Sequence of chain 1.I:
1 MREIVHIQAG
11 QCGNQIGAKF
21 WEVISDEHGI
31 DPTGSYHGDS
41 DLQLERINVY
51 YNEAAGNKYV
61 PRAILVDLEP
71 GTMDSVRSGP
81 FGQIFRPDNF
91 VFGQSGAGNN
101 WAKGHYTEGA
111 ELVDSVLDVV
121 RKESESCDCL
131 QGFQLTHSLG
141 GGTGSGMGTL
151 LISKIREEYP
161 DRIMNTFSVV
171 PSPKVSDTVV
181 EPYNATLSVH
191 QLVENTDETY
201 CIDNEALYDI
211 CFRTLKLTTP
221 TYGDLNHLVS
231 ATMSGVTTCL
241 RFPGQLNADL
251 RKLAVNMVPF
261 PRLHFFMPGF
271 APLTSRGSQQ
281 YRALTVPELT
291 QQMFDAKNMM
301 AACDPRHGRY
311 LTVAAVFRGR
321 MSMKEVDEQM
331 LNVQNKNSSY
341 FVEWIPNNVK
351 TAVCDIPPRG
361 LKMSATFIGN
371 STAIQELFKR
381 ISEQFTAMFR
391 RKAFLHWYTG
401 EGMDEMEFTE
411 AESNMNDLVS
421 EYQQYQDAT

Binding-site contacts:
Ligand atom O4' contacts residue CYS12 of chain 1.I at 3.3 Å.
Ligand atom O1A contacts residue GLN11 of chain 1.I at 2.6 Å (h-bond).
Ligand atom O3A contacts residue GLY141 of chain 1.I at 3.3 Å.
Ligand atom C6 contacts residue TYR222 of chain 1.I at 3.4 Å (hydrophobic).
Ligand atom C4 contacts residue CYS12 of chain 1.I at 3.5 Å (hydrophobic).
Ligand atom N1 contacts residue ASN226 of chain 1.I at 3.0 Å (h-bond).
Ligand atom O2B contacts residue THR143 of chain 1.I at 2.9 Å (h-bond).
Ligand atom O1A contacts residue CYS12 of chain 1.I at 2.9 Å (h-bond).
Ligand atom C3' contacts residue ASP177 of chain 1.I at 3.4 Å.
Ligand atom O2' contacts residue ASP177 of chain 1.I at 3.6 Å.
Ligand atom N3 contacts residue ASN204 of chain 1.I at 3.1 Å (h-bond).
Ligand atom PB contacts residue GLY142 of chain 1.I at 3.6 Å.
Ligand atom C2 contacts residue ASN204 of chain 1.I at 3.5 Å.
Ligand atom PB contacts residue THR143 of chain 1.I at 3.6 Å.
Ligand atom PB contacts residue GLY141 of chain 1.I at 3.8 Å.
Ligand atom O2B contacts residue GLY142 of chain 1.I at 2.4 Å (h-bond).
Ligand atom O2G contacts residue ALA97 of chain 1.I at 3.3 Å.
Ligand atom O1B contacts residue GLY144 of chain 1.I at 2.8 Å (h-bond).
Ligand atom C2 contacts residue ASN226 of chain 1.I at 3.6 Å.
Ligand atom O1B contacts residue THR143 of chain 1.I at 3.2 Å (h-bond).
Ligand atom O2B contacts residue GLY141 of chain 1.I at 3.2 Å.
Ligand atom S1G contacts residue GLN11 of chain 1.I at 3.4 Å (h-bond).
Ligand atom S1G contacts residue GLU69 of chain 1.I at 3.6 Å (salt-bridge).
Ligand atom O2G contacts residue GLU254 of chain 1.D at 3.8 Å.
Ligand atom O2A contacts residue GLN11 of chain 1.I at 3.3 Å.
Ligand atom C6 contacts residue ASN226 of chain 1.I at 3.7 Å.
Ligand atom O3G contacts residue GLU254 of chain 1.D at 2.7 Å (salt-bridge).
Ligand atom O6 contacts residue TYR222 of chain 1.I at 3.2 Å.
Ligand atom O6 contacts residue GLN15 of chain 1.I at 3.2 Å (h-bond).
Ligand atom N1 contacts residue TYR222 of chain 1.I at 3.7 Å.
Ligand atom O1A contacts residue GLY10 of chain 1.I at 3.4 Å.
Ligand atom O4' contacts residue SER138 of chain 1.I at 3.6 Å.
Ligand atom C2 contacts residue CYS12 of chain 1.I at 3.7 Å (hydrophobic).
Ligand atom N2 contacts residue ASN204 of chain 1.I at 2.9 Å (h-bond).
Ligand atom PG contacts residue GLU254 of chain 1.D at 3.7 Å.
Ligand atom O1B contacts residue GLY10 of chain 1.I at 3.4 Å.
Ligand atom O6 contacts residue ASN226 of chain 1.I at 3.1 Å (h-bond).
Ligand atom N2 contacts residue ASN226 of chain 1.I at 3.3 Å (h-bond).
Ligand atom O5' contacts residue CYS12 of chain 1.I at 3.6 Å.
Ligand atom N3 contacts residue CYS12 of chain 1.I at 3.3 Å (h-bond).

Sequence of chain 1.D:
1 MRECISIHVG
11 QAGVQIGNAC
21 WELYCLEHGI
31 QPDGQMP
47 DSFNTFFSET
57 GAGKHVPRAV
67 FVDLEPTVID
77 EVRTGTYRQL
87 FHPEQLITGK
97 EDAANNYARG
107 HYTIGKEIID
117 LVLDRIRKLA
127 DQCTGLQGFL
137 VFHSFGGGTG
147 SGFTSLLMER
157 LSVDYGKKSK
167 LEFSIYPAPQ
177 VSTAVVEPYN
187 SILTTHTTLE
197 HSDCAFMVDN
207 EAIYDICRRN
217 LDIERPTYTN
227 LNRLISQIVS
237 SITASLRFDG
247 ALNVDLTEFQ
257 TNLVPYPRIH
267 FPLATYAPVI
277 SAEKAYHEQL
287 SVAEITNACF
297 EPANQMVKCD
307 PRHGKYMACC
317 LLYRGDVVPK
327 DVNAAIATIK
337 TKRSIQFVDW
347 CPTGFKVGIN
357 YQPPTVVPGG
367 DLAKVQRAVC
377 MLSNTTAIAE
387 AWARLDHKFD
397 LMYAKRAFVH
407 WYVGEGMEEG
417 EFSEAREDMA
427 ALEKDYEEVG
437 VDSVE

The protein below binds the small molecule below.
Small molecule (SMILES): Nc1nc2c(ncn2[C@@H]2O[C@H](CO[P](=O)(O)O[P](=O)(O)OP(O)(O)=S)[C@@H](O)[C@H]2O)c(=O)[nH]1